Binding-site contacts:
Ligand atom O5 contacts residue ASN238 of chain 1.FA at 2.3 Å (h-bond).
Ligand atom C7 contacts residue ASN238 of chain 1.FA at 3.0 Å.
Ligand atom N2 contacts residue ASN238 of chain 1.FA at 2.6 Å (h-bond).
Ligand atom C8 contacts residue LEU239 of chain 1.FA at 4.5 Å (hydrophobic).
Ligand atom C1 contacts residue ASN238 of chain 1.FA at 1.4 Å.
Ligand atom C2 contacts residue ASN238 of chain 1.FA at 2.5 Å.
Ligand atom O5 contacts residue VAL212 of chain 1.FA at 3.4 Å.
Ligand atom C6 contacts residue VAL212 of chain 1.FA at 4.3 Å (hydrophobic).
Ligand atom C1 contacts residue VAL212 of chain 1.FA at 4.0 Å (hydrophobic).
Ligand atom O6 contacts residue VAL212 of chain 1.FA at 4.4 Å.
Ligand atom C5 contacts residue ASN238 of chain 1.FA at 3.6 Å.
Ligand atom O7 contacts residue ASN238 of chain 1.FA at 3.6 Å (h-bond).
Ligand atom C4 contacts residue ASN238 of chain 1.FA at 4.2 Å.
Ligand atom C7 contacts residue THR171 of chain 1.FA at 4.2 Å.
Ligand atom C5 contacts residue VAL212 of chain 1.FA at 4.5 Å (hydrophobic).
Ligand atom C8 contacts residue THR171 of chain 1.FA at 3.4 Å.
Ligand atom C3 contacts residue ASN238 of chain 1.FA at 3.8 Å.
Ligand atom O7 contacts residue THR171 of chain 1.FA at 4.2 Å.
Ligand atom C8 contacts residue ASN238 of chain 1.FA at 3.4 Å.

A small-molecule ligand and the protein it binds are described below.
Small molecule (SMILES): CC(=O)N[C@@H]1[C@@H](O)[C@H](O)[C@@H](CO)O[C@H]1O

Sequence of chain 1.FA:
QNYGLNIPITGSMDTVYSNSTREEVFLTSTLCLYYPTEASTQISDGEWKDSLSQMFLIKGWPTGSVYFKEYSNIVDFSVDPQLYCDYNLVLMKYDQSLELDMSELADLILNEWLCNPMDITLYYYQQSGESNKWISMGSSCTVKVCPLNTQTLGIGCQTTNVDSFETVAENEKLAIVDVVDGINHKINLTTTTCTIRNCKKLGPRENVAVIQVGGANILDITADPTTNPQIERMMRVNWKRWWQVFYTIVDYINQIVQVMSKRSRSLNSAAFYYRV